Binding-site contacts:
Ligand atom N3 contacts residue THR72 of chain 1.A at 3.0 Å (h-bond).
Ligand atom C13 contacts residue SER120 of chain 1.A at 3.2 Å.
Ligand atom C11 contacts residue ARG11 of chain 1.A at 3.0 Å.
Ligand atom N3 contacts residue SER121 of chain 1.A at 3.3 Å.
Ligand atom N6 contacts residue ALA15 of chain 1.A at 3.1 Å (h-bond).
Ligand atom N5 contacts residue ASN166 of chain 1.A at 2.9 Å (h-bond).
Ligand atom O6 contacts residue MET170 of chain 1.A at 3.1 Å (h-bond).
Ligand atom C8 contacts residue HIS122 of chain 1.A at 3.3 Å.
Ligand atom C20 contacts residue GLY70 of chain 1.A at 3.3 Å.
Ligand atom O6 contacts residue ASN166 of chain 1.A at 3.4 Å (h-bond).
Ligand atom C2 contacts residue TYR227 of chain 1.A at 3.2 Å (hydrophobic).
Ligand atom C2 contacts residue MET170 of chain 1.A at 3.3 Å (hydrophobic).
Ligand atom O8 contacts residue ASN166 of chain 1.A at 2.4 Å (h-bond).
Ligand atom O8 contacts residue LEU190 of chain 1.A at 3.2 Å.
Ligand atom C10 contacts residue GLU167 of chain 1.A at 2.6 Å.
Ligand atom O5 contacts residue GLY70 of chain 1.A at 3.2 Å.
Ligand atom C16 contacts residue ALA15 of chain 1.A at 3.0 Å (hydrophobic).
Ligand atom C7 contacts residue SER120 of chain 1.A at 3.3 Å.
Ligand atom N2 contacts residue LEU162 of chain 1.A at 3.2 Å (h-bond).
Ligand atom N4 contacts residue ARG11 of chain 1.A at 3.2 Å (salt-bridge).
Ligand atom C14 contacts residue GLY70 of chain 1.A at 3.4 Å.
Ligand atom O1 contacts residue LEU71 of chain 1.A at 3.4 Å.
Ligand atom O5 contacts residue GLU28 of chain 1.A at 3.0 Å (salt-bridge).
Ligand atom C13 contacts residue SER121 of chain 1.A at 3.1 Å.
Ligand atom N2 contacts residue LEU117 of chain 1.A at 3.2 Å (h-bond).
Ligand atom C15 contacts residue ASN166 of chain 1.A at 3.4 Å.
Ligand atom C17 contacts residue LEU88 of chain 1.A at 3.2 Å (hydrophobic).
Ligand atom O2 contacts residue ASP164 of chain 1.A at 3.1 Å (salt-bridge).
Ligand atom N6 contacts residue ASN166 of chain 1.A at 3.2 Å (h-bond).
Ligand atom C10 contacts residue ARG11 of chain 1.A at 2.9 Å.
Ligand atom C14 contacts residue ARG11 of chain 1.A at 3.2 Å.
Ligand atom C8 contacts residue LEU162 of chain 1.A at 3.4 Å (hydrophobic).
Ligand atom O2 contacts residue GLY70 of chain 1.A at 2.5 Å (h-bond).
Ligand atom C7 contacts residue HIS122 of chain 1.A at 3.0 Å.
Ligand atom C2 contacts residue TYR226 of chain 1.A at 3.3 Å (hydrophobic).
Ligand atom O7 contacts residue TYR227 of chain 1.A at 3.0 Å.
Ligand atom C11 contacts residue GLU167 of chain 1.A at 2.7 Å.
Ligand atom O3 contacts residue HIS122 of chain 1.A at 3.0 Å.
Ligand atom O1 contacts residue TYR55 of chain 1.A at 2.8 Å (h-bond).
Ligand atom O3 contacts residue ASP164 of chain 1.A at 2.7 Å (salt-bridge).

A protein and the small-molecule ligand that binds it are described below.
Small molecule (SMILES): C[C@H](NC(=O)[C@@H](C)O)C(=O)N[C@H](CCC(=O)NC(CCCC[NH3+])C(=O)N[C@H](C)C(N)=O)C(=O)O

Sequence of chain 1.A:
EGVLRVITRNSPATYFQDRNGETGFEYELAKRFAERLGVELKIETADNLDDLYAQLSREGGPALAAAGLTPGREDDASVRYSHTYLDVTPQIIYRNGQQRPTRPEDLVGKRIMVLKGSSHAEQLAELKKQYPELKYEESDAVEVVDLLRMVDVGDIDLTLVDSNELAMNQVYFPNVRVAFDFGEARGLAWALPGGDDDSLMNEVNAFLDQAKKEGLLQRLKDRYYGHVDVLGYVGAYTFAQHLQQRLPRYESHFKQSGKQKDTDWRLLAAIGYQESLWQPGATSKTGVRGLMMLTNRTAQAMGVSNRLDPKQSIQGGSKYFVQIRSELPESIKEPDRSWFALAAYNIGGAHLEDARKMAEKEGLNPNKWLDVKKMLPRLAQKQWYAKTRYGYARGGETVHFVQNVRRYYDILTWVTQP